A protein and the small-molecule ligand that binds it are described below.
Small molecule (SMILES): CC(=O)N[C@@H]1[C@@H](O)[C@H](O)[C@@H](CO)O[C@H]1O

Sequence of chain 1.A:
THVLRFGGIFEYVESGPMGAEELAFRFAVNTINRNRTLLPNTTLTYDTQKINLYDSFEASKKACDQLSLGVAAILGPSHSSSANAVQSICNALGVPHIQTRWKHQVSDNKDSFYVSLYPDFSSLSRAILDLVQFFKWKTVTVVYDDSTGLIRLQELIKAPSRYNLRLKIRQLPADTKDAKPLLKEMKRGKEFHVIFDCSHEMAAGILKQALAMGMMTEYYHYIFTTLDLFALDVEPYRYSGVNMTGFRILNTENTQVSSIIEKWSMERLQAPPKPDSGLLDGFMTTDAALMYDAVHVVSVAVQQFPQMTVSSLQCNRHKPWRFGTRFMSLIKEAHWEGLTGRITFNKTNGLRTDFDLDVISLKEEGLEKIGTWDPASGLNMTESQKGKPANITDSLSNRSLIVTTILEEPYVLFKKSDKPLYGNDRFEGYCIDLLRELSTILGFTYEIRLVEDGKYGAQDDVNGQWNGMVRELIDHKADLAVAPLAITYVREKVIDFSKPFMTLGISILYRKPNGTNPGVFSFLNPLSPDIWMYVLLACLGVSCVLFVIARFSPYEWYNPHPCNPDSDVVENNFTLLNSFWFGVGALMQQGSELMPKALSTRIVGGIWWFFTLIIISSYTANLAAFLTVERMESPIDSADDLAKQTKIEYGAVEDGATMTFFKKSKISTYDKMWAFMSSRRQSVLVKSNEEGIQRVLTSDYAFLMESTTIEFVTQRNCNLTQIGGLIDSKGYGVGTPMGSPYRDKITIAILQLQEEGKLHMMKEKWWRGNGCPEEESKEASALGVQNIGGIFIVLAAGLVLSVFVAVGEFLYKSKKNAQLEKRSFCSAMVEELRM

Binding-site contacts:
Ligand atom O4 contacts residue TYR271 of chain 1.A at 4.2 Å.
Ligand atom O3 contacts residue TYR271 of chain 1.A at 3.4 Å.
Ligand atom N2 contacts residue TYR271 of chain 1.A at 3.3 Å.
Ligand atom O7 contacts residue TYR271 of chain 1.A at 3.7 Å.
Ligand atom C3 contacts residue ASN430 of chain 1.A at 3.8 Å.
Ligand atom C4 contacts residue ASN430 of chain 1.A at 4.2 Å.
Ligand atom O4 contacts residue GLU396 of chain 1.A at 4.3 Å.
Ligand atom C7 contacts residue ASN430 of chain 1.A at 3.9 Å.
Ligand atom C2 contacts residue TYR271 of chain 1.A at 4.1 Å (hydrophobic).
Ligand atom C8 contacts residue ASN430 of chain 1.A at 3.9 Å.
Ligand atom C3 contacts residue TYR271 of chain 1.A at 3.6 Å (hydrophobic).
Ligand atom C5 contacts residue ASN430 of chain 1.A at 3.6 Å.
Ligand atom C7 contacts residue TYR271 of chain 1.A at 3.9 Å (hydrophobic).
Ligand atom N2 contacts residue ASN430 of chain 1.A at 2.9 Å (h-bond).
Ligand atom C2 contacts residue ASN430 of chain 1.A at 2.4 Å.
Ligand atom O5 contacts residue ASN430 of chain 1.A at 2.3 Å (h-bond).
Ligand atom C1 contacts residue ASN430 of chain 1.A at 1.4 Å.